Sequence of chain 1.A:
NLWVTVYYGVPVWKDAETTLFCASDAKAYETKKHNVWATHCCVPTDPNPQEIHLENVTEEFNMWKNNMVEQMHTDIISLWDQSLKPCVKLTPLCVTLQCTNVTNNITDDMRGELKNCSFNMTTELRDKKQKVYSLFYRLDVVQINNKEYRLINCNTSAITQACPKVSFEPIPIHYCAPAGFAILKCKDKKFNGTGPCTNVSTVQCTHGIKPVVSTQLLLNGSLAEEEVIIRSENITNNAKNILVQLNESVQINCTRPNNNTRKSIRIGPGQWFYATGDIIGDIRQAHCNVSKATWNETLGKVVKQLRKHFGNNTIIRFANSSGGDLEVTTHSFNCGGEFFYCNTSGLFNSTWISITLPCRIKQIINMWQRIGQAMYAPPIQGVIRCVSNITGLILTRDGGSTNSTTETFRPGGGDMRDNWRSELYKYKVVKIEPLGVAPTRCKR

The protein below binds the small molecule below.
Small molecule (SMILES): CC(=O)N[C@H]1[C@H](O[C@H]2[C@H](O)[C@@H](NC(C)=O)CO[C@@H]2CO)O[C@H](CO)[C@@H](O)[C@@H]1O

Binding-site contacts:
Ligand atom C4 contacts residue TYR167 of chain 1.A at 4.4 Å (hydrophobic).
Ligand atom C8 contacts residue ASN138 of chain 1.A at 4.1 Å.
Ligand atom O7 contacts residue ASN150 of chain 1.A at 3.2 Å (h-bond).
Ligand atom O5 contacts residue ASN150 of chain 1.A at 2.5 Å (h-bond).
Ligand atom C4 contacts residue ASN150 of chain 1.A at 4.4 Å.
Ligand atom N2 contacts residue ASN150 of chain 1.A at 2.9 Å (h-bond).
Ligand atom C7 contacts residue TYR167 of chain 1.A at 3.8 Å (hydrophobic).
Ligand atom O7 contacts residue ASN138 of chain 1.A at 3.5 Å (h-bond).
Ligand atom C1 contacts residue TYR167 of chain 1.A at 4.1 Å (hydrophobic).
Ligand atom O6 contacts residue TYR167 of chain 1.A at 4.4 Å.
Ligand atom C2 contacts residue ASN150 of chain 1.A at 2.5 Å.
Ligand atom C7 contacts residue LEU169 of chain 1.A at 4.4 Å (hydrophobic).
Ligand atom C7 contacts residue ASN138 of chain 1.A at 4.0 Å.
Ligand atom C7 contacts residue ASN150 of chain 1.A at 3.2 Å.
Ligand atom C8 contacts residue TYR167 of chain 1.A at 3.7 Å (hydrophobic).
Ligand atom C8 contacts residue VAL136 of chain 1.A at 3.8 Å (hydrophobic).
Ligand atom C3 contacts residue TYR167 of chain 1.A at 4.2 Å (hydrophobic).
Ligand atom C3 contacts residue ASN150 of chain 1.A at 3.9 Å.
Ligand atom C8 contacts residue LEU169 of chain 1.A at 3.8 Å (hydrophobic).
Ligand atom O7 contacts residue TYR167 of chain 1.A at 3.0 Å (h-bond).
Ligand atom O4 contacts residue TYR167 of chain 1.A at 3.6 Å.
Ligand atom C1 contacts residue ASN150 of chain 1.A at 1.5 Å.
Ligand atom N2 contacts residue TYR167 of chain 1.A at 4.5 Å.
Ligand atom C5 contacts residue ASN150 of chain 1.A at 3.8 Å.
Ligand atom C8 contacts residue ASN150 of chain 1.A at 4.4 Å.
Ligand atom C5 contacts residue TYR167 of chain 1.A at 4.1 Å (hydrophobic).